A small-molecule ligand and the protein it binds are described below.
Small molecule (SMILES): Nc1ccccc1

Sequence of chain 1.A:
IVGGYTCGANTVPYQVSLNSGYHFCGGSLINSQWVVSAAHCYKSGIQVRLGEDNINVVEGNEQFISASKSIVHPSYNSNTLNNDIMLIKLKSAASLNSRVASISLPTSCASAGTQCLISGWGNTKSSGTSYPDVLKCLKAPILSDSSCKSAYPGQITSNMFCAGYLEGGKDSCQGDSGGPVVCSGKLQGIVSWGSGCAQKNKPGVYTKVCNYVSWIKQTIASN

Binding-site contacts:
Ligand atom C2 contacts residue ASN31 of chain 1.A at 4.5 Å.
Ligand atom C2 contacts residue LYS217 of chain 1.A at 4.1 Å.
Ligand atom C1 contacts residue LYS217 of chain 1.A at 4.1 Å.
Ligand atom C3 contacts residue ILE220 of chain 1.A at 3.6 Å (hydrophobic).
Ligand atom C3 contacts residue ILE30 of chain 1.A at 4.4 Å (hydrophobic).
Ligand atom C4 contacts residue LEU105 of chain 1.A at 4.2 Å (hydrophobic).
Ligand atom C3 contacts residue ASN31 of chain 1.A at 4.0 Å.
Ligand atom N contacts residue LYS217 of chain 1.A at 4.0 Å.
Ligand atom C4 contacts residue ASN31 of chain 1.A at 4.5 Å.
Ligand atom C3 contacts residue LEU105 of chain 1.A at 4.3 Å (hydrophobic).
Ligand atom C5 contacts residue ILE30 of chain 1.A at 4.2 Å (hydrophobic).
Ligand atom C2 contacts residue ILE220 of chain 1.A at 4.0 Å (hydrophobic).
Ligand atom C6 contacts residue LYS217 of chain 1.A at 4.2 Å.
Ligand atom C4 contacts residue ILE30 of chain 1.A at 3.5 Å (hydrophobic).